Sequence of chain 1.P:
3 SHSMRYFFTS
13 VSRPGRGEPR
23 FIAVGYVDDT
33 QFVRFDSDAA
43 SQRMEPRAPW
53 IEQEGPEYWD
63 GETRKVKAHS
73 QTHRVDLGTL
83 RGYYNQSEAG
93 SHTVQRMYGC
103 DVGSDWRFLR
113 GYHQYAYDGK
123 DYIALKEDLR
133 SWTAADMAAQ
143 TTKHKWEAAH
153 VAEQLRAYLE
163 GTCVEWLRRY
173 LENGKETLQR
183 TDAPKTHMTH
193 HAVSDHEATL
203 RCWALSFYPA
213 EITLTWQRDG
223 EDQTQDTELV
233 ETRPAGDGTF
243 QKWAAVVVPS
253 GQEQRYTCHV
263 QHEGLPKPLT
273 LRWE

Binding-site contacts:
Ligand atom CD1 contacts residue MET46 of chain 1.P at 3.4 Å (hydrophobic).
Ligand atom CG contacts residue ASN97 of chain 1.R at 3.3 Å.
Ligand atom CB contacts residue ASN30 of chain 1.R at 3.3 Å.
Ligand atom O contacts residue GLY96 of chain 1.R at 3.3 Å (h-bond).
Ligand atom O contacts residue TYR160 of chain 1.P at 2.4 Å (h-bond).
Ligand atom CB contacts residue ARG98 of chain 1.P at 3.4 Å.
Ligand atom CG2 contacts residue ASP78 of chain 1.P at 3.2 Å.
Ligand atom CA contacts residue TYR172 of chain 1.P at 3.4 Å (hydrophobic).
Ligand atom CE contacts residue ILE94 of chain 1.R at 3.2 Å (hydrophobic).
Ligand atom OD1 contacts residue GLU64 of chain 1.P at 3.2 Å (salt-bridge).
Ligand atom ND2 contacts residue THR164 of chain 1.P at 3.3 Å.
Ligand atom N contacts residue GLN99 of chain 1.S at 3.2 Å (h-bond).
Ligand atom CG2 contacts residue THR74 of chain 1.P at 3.4 Å.
Ligand atom CG2 contacts residue HIS71 of chain 1.P at 3.3 Å.
Ligand atom OD1 contacts residue LYS67 of chain 1.P at 2.2 Å (salt-bridge).
Ligand atom CG1 contacts residue HIS71 of chain 1.P at 3.4 Å.
Ligand atom CB contacts residue ASP78 of chain 1.P at 3.3 Å.
Ligand atom O contacts residue TRP148 of chain 1.P at 2.7 Å (h-bond).
Ligand atom CD1 contacts residue TYR8 of chain 1.P at 3.2 Å (hydrophobic).
Ligand atom CD1 contacts residue GLU64 of chain 1.P at 3.1 Å.
Ligand atom CG1 contacts residue ASP78 of chain 1.P at 3.2 Å.
Ligand atom CG contacts residue LYS67 of chain 1.P at 3.4 Å.
Ligand atom CG1 contacts residue TYR100 of chain 1.P at 3.1 Å (hydrophobic).
Ligand atom CD2 contacts residue HIS71 of chain 1.P at 3.4 Å.
Ligand atom O contacts residue TYR85 of chain 1.P at 3.4 Å (h-bond).
Ligand atom CA contacts residue LYS67 of chain 1.P at 3.4 Å.
Ligand atom CG1 contacts residue TYR117 of chain 1.P at 3.5 Å (hydrophobic).
Ligand atom CA contacts residue ASP78 of chain 1.P at 3.2 Å.
Ligand atom SD contacts residue ASN97 of chain 1.R at 3.3 Å (h-bond).
Ligand atom O contacts residue THR144 of chain 1.P at 3.2 Å (h-bond).
Ligand atom N contacts residue TYR100 of chain 1.P at 3.2 Å (h-bond).
Ligand atom C contacts residue ASP78 of chain 1.P at 3.4 Å.
Ligand atom N contacts residue TYR172 of chain 1.P at 2.4 Å (h-bond).
Ligand atom N contacts residue ASP78 of chain 1.P at 2.6 Å (salt-bridge).
Ligand atom O contacts residue GLN99 of chain 1.S at 3.4 Å (h-bond).
Ligand atom OG1 contacts residue GLN99 of chain 1.S at 3.4 Å (h-bond).
Ligand atom O contacts residue ARG98 of chain 1.P at 3.3 Å (salt-bridge).
Ligand atom OD1 contacts residue ASN30 of chain 1.R at 3.3 Å (h-bond).
Ligand atom O contacts residue TYR32 of chain 1.R at 2.9 Å.
Ligand atom O contacts residue THR74 of chain 1.P at 3.2 Å.

Sequence of chain 1.R:
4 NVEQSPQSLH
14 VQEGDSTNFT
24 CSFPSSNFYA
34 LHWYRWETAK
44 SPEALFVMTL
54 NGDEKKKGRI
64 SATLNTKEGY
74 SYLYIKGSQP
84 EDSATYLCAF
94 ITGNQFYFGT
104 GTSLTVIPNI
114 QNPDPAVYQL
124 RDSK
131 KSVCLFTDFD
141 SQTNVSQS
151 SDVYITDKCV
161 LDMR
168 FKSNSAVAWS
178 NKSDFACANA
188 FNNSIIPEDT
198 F

A small-molecule ligand and the protein it binds are described below.
Small molecule (SMILES): CSCC[C@H](NC(=O)[C@@H]1CCCN1C(=O)[C@@H](NC(=O)[C@H](CC(C)C)NC(=O)[C@@H](N)CC(N)=O)C(C)C)C(=O)N[C@H](C(=O)N[C@@H](C)C(=O)N[C@H](C(=O)N[C@H](C=O)C(C)C)[C@@H](C)O)C(C)C

Sequence of chain 1.S:
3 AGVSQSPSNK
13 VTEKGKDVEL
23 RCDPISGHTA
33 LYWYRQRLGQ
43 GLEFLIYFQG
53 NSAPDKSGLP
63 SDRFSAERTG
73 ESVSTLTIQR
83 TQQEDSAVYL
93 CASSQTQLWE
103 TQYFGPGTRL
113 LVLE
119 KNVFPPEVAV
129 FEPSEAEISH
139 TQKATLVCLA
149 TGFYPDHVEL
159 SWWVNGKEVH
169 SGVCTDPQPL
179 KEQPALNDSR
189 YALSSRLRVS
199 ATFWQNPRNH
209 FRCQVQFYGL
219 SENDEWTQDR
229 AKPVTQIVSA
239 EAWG